Binding-site contacts:
Ligand atom C16 contacts residue ALA50 of chain 1.A at 3.5 Å (hydrophobic).
Ligand atom C1 contacts residue PHE30 of chain 1.A at 3.7 Å (hydrophobic).
Ligand atom C23 contacts residue THR161 of chain 1.A at 3.6 Å.
Ligand atom C16 contacts residue MET100 of chain 1.A at 3.9 Å (hydrophobic).
Ligand atom C9 contacts residue MET100 of chain 1.A at 3.5 Å (hydrophobic).
Ligand atom C15 contacts residue CYS82 of chain 1.A at 3.9 Å (hydrophobic).
Ligand atom N10 contacts residue ALA50 of chain 1.A at 3.5 Å.
Ligand atom C14 contacts residue MET97 of chain 1.A at 3.8 Å (hydrophobic).
Ligand atom C8 contacts residue LEU151 of chain 1.A at 3.4 Å (hydrophobic).
Ligand atom N13 contacts residue LEU151 of chain 1.A at 3.4 Å.
Ligand atom N11 contacts residue ALA50 of chain 1.A at 3.4 Å.
Ligand atom C23 contacts residue ASN149 of chain 1.A at 3.5 Å.
Ligand atom C22 contacts residue THR161 of chain 1.A at 3.2 Å.
Ligand atom C26 contacts residue PHE30 of chain 1.A at 3.7 Å (hydrophobic).
Ligand atom O20 contacts residue LYS52 of chain 1.A at 3.7 Å.
Ligand atom C9 contacts residue LEU99 of chain 1.A at 3.9 Å (hydrophobic).
Ligand atom C26 contacts residue ASP162 of chain 1.A at 3.9 Å.
Ligand atom S18 contacts residue LYS52 of chain 1.A at 3.8 Å.
Ligand atom N11 contacts residue LEU151 of chain 1.A at 3.6 Å.
Ligand atom C12 contacts residue LEU151 of chain 1.A at 3.2 Å (hydrophobic).
Ligand atom C15 contacts residue MET97 of chain 1.A at 3.5 Å (hydrophobic).
Ligand atom N10 contacts residue MET100 of chain 1.A at 3.0 Å (h-bond).
Ligand atom C6 contacts residue LEU151 of chain 1.A at 3.8 Å (hydrophobic).
Ligand atom O20 contacts residue VAL33 of chain 1.A at 3.3 Å.
Ligand atom N25 contacts residue ASP162 of chain 1.A at 3.8 Å.
Ligand atom C9 contacts residue LEU25 of chain 1.A at 3.8 Å (hydrophobic).
Ligand atom C23 contacts residue ARG148 of chain 1.A at 3.6 Å.
Ligand atom C4 contacts residue GLY26 of chain 1.A at 3.6 Å.
Ligand atom C23 contacts residue LEU151 of chain 1.A at 3.7 Å (hydrophobic).
Ligand atom N17 contacts residue MET97 of chain 1.A at 3.5 Å (h-bond).
Ligand atom N10 contacts residue LEU99 of chain 1.A at 3.8 Å.
Ligand atom O19 contacts residue ASP162 of chain 1.A at 3.6 Å.
Ligand atom O19 contacts residue LYS52 of chain 1.A at 2.9 Å (salt-bridge).
Ligand atom C21 contacts residue ASP162 of chain 1.A at 3.9 Å.
Ligand atom C26 contacts residue LYS52 of chain 1.A at 3.9 Å.
Ligand atom N24 contacts residue ASN149 of chain 1.A at 3.4 Å (h-bond).
Ligand atom C22 contacts residue LEU151 of chain 1.A at 3.8 Å (hydrophobic).
Ligand atom C9 contacts residue LEU151 of chain 1.A at 3.9 Å (hydrophobic).
Ligand atom C16 contacts residue GLN98 of chain 1.A at 3.2 Å.
Ligand atom O19 contacts residue GLU69 of chain 1.A at 3.9 Å.

This protein binds this small molecule.
Small molecule (SMILES): Cn1nccc1S(=O)(=O)Nc1ccn2ncc(C(=O)NC(C)(C)C)c2n1

Sequence of chain 1.A:
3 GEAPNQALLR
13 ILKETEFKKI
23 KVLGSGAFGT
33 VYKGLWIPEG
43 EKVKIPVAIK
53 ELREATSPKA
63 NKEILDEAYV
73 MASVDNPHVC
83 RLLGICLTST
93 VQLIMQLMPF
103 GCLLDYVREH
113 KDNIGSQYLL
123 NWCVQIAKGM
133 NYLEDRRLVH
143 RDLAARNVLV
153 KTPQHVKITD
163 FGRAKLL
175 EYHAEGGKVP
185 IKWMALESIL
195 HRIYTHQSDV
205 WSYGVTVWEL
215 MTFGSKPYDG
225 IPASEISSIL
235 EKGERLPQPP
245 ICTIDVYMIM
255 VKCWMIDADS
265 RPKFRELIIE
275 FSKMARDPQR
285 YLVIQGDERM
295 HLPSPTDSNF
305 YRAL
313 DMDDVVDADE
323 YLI